Sequence of chain 1.D:
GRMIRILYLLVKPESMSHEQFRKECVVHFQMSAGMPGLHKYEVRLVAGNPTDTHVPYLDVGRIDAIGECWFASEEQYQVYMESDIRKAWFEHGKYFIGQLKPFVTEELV

Sequence of chain 1.A:
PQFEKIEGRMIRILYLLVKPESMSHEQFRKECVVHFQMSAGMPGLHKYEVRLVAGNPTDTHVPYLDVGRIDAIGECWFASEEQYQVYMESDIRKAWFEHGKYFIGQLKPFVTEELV

This small molecule binds to this protein.
Small molecule (SMILES): C[C@H](N)C(=O)N[C@@H](CO)C(=O)N[C@@H](CC1=CN=C2C=CC=CC12)C(=O)N[C@@H](CO)C(=O)N[C@@H](C)C=O

Binding-site contacts:
Ligand atom C contacts residue PHE36 of chain 1.D at 3.6 Å (hydrophobic).
Ligand atom O contacts residue GLU49 of chain 1.D at 3.2 Å.
Ligand atom CZ2 contacts residue SER39 of chain 1.D at 3.0 Å.
Ligand atom CA contacts residue VAL116 of chain 1.A at 3.1 Å (hydrophobic).
Ligand atom O contacts residue TYR48 of chain 1.D at 3.4 Å (h-bond).
Ligand atom CE3 contacts residue HIS46 of chain 1.D at 3.7 Å.
Ligand atom CA contacts residue TYR48 of chain 1.D at 3.2 Å (hydrophobic).
Ligand atom N contacts residue TYR48 of chain 1.D at 3.3 Å (h-bond).
Ligand atom C contacts residue HIS46 of chain 1.D at 3.5 Å.
Ligand atom CB contacts residue HIS46 of chain 1.D at 3.7 Å.
Ligand atom NE1 contacts residue ALA40 of chain 1.D at 3.7 Å.
Ligand atom CZ3 contacts residue HIS46 of chain 1.D at 3.3 Å.
Ligand atom CB contacts residue LYS47 of chain 1.D at 3.6 Å.
Ligand atom CA contacts residue LEU115 of chain 1.A at 3.1 Å (hydrophobic).
Ligand atom C contacts residue HIS46 of chain 1.D at 3.7 Å.
Ligand atom O contacts residue LYS47 of chain 1.D at 2.8 Å.
Ligand atom CB contacts residue TYR48 of chain 1.D at 3.5 Å (hydrophobic).
Ligand atom CB contacts residue LEU115 of chain 1.A at 3.1 Å (hydrophobic).
Ligand atom O contacts residue PHE36 of chain 1.D at 3.5 Å.
Ligand atom OG contacts residue GLU4 of chain 1.A at 3.5 Å (salt-bridge).
Ligand atom N contacts residue VAL50 of chain 1.D at 2.9 Å (h-bond).
Ligand atom CE2 contacts residue SER39 of chain 1.D at 3.5 Å.
Ligand atom N contacts residue LEU115 of chain 1.A at 3.1 Å (h-bond).
Ligand atom C contacts residue PHE36 of chain 1.D at 3.4 Å (hydrophobic).
Ligand atom N contacts residue HIS46 of chain 1.D at 2.9 Å (h-bond).
Ligand atom N contacts residue PHE36 of chain 1.D at 3.5 Å.
Ligand atom NE1 contacts residue SER39 of chain 1.D at 2.7 Å (h-bond).
Ligand atom N contacts residue PHE36 of chain 1.D at 3.7 Å.
Ligand atom O contacts residue VAL50 of chain 1.D at 3.1 Å (h-bond).
Ligand atom O contacts residue HIS46 of chain 1.D at 3.4 Å.
Ligand atom CB contacts residue VAL116 of chain 1.A at 2.8 Å (hydrophobic).
Ligand atom CD1 contacts residue SER39 of chain 1.D at 3.5 Å.
Ligand atom O contacts residue PHE36 of chain 1.D at 3.5 Å.
Ligand atom CD1 contacts residue PHE36 of chain 1.D at 3.6 Å (hydrophobic).
Ligand atom CZ3 contacts residue LEU45 of chain 1.D at 3.5 Å (hydrophobic).
Ligand atom CZ2 contacts residue LEU45 of chain 1.D at 3.6 Å (hydrophobic).
Ligand atom C contacts residue TYR48 of chain 1.D at 3.8 Å (hydrophobic).
Ligand atom CA contacts residue PHE36 of chain 1.D at 3.4 Å (hydrophobic).
Ligand atom CH2 contacts residue LEU45 of chain 1.D at 3.3 Å (hydrophobic).
Ligand atom CA contacts residue HIS46 of chain 1.D at 3.1 Å.